Binding-site contacts:
Ligand atom O3A contacts residue GLY156 of chain 2.B at 3.1 Å.
Ligand atom N6 contacts residue MET305 of chain 2.B at 3.5 Å.
Ligand atom PG contacts residue CA1 of chain 2.G at 3.4 Å.
Ligand atom O1B contacts residue LYS18 of chain 2.B at 2.9 Å (salt-bridge).
Ligand atom O1B contacts residue CA1 of chain 2.G at 2.5 Å.
Ligand atom O2B contacts residue GLY15 of chain 2.B at 2.9 Å (h-bond).
Ligand atom O2B contacts residue LYS18 of chain 2.B at 3.5 Å (salt-bridge).
Ligand atom N3B contacts residue SER14 of chain 2.B at 3.0 Å (h-bond).
Ligand atom O3A contacts residue ASP157 of chain 2.B at 3.0 Å (salt-bridge).
Ligand atom C2' contacts residue GLU214 of chain 2.B at 3.3 Å.
Ligand atom O1G contacts residue SER14 of chain 2.B at 2.5 Å (h-bond).
Ligand atom C5 contacts residue GLU214 of chain 2.B at 3.5 Å.
Ligand atom O2B contacts residue LEU16 of chain 2.B at 2.8 Å (h-bond).
Ligand atom O1B contacts residue GLY13 of chain 2.B at 3.3 Å.
Ligand atom O2' contacts residue LYS213 of chain 2.B at 2.7 Å (salt-bridge).
Ligand atom N3 contacts residue GLY302 of chain 2.B at 3.0 Å (h-bond).
Ligand atom N3B contacts residue ASP157 of chain 2.B at 3.1 Å (salt-bridge).
Ligand atom O3' contacts residue ASP157 of chain 2.B at 2.5 Å (salt-bridge).
Ligand atom PG contacts residue SER14 of chain 2.B at 3.5 Å.
Ligand atom N3B contacts residue GLY15 of chain 2.B at 3.5 Å (h-bond).
Ligand atom C3' contacts residue ASP157 of chain 2.B at 3.4 Å.
Ligand atom O3G contacts residue GLY156 of chain 2.B at 3.4 Å.
Ligand atom O3' contacts residue LYS213 of chain 2.B at 3.4 Å (salt-bridge).
Ligand atom O3G contacts residue ASP157 of chain 2.B at 3.1 Å (salt-bridge).
Ligand atom O1A contacts residue GLY301 of chain 2.B at 3.5 Å.
Ligand atom N9 contacts residue GLY302 of chain 2.B at 3.5 Å (h-bond).
Ligand atom C5 contacts residue GLY302 of chain 2.B at 3.4 Å.
Ligand atom C8 contacts residue GLU214 of chain 2.B at 3.5 Å.
Ligand atom O3G contacts residue VAL159 of chain 2.B at 2.9 Å (h-bond).
Ligand atom O2' contacts residue ARG210 of chain 2.B at 3.3 Å.
Ligand atom N7 contacts residue GLU214 of chain 2.B at 3.5 Å.
Ligand atom O1A contacts residue GLY302 of chain 2.B at 3.1 Å (h-bond).
Ligand atom O2G contacts residue CA1 of chain 2.G at 2.2 Å.
Ligand atom O3G contacts residue GLY158 of chain 2.B at 2.8 Å (h-bond).
Ligand atom C4 contacts residue GLY302 of chain 2.B at 3.0 Å.
Ligand atom C2 contacts residue GLY302 of chain 2.B at 3.4 Å.
Ligand atom O4' contacts residue GLY302 of chain 2.B at 3.4 Å.
Ligand atom O3' contacts residue GLY182 of chain 2.B at 3.4 Å.
Ligand atom O2' contacts residue GLU214 of chain 2.B at 2.7 Å (salt-bridge).
Ligand atom O2A contacts residue LYS18 of chain 2.B at 2.8 Å (salt-bridge).

This small molecule binds to this protein.
Small molecule (SMILES): Nc1ncnc2c1ncn2[C@@H]1O[C@H](CO[P](=O)(O)O[P](=O)(O)NP(=O)(O)O)[C@@H](O)[C@H]1O

Sequence of chain 2.B:
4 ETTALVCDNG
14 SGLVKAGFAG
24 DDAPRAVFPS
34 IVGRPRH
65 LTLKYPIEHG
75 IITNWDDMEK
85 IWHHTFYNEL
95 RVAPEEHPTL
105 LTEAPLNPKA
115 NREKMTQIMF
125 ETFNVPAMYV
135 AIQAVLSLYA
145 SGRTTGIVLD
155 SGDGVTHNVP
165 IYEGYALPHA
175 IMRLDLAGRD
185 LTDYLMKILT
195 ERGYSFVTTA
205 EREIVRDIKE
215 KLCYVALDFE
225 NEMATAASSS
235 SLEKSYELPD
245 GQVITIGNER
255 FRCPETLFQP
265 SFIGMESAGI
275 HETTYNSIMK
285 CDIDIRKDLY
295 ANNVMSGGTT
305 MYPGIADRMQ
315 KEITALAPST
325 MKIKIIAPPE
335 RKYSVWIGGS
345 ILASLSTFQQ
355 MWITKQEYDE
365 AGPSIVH